Binding-site contacts:
Ligand atom C5 contacts residue ILE75 of chain 1.B at 4.4 Å (hydrophobic).
Ligand atom O2 contacts residue ASP59 of chain 1.B at 2.7 Å (salt-bridge).
Ligand atom C1 contacts residue ASP59 of chain 1.B at 4.2 Å.
Ligand atom C4 contacts residue ASP59 of chain 1.B at 3.3 Å.
Ligand atom C3 contacts residue ILE75 of chain 1.B at 3.3 Å (hydrophobic).
Ligand atom C6 contacts residue VAL35 of chain 1.B at 3.8 Å (hydrophobic).
Ligand atom C7 contacts residue VAL35 of chain 1.B at 3.9 Å (hydrophobic).
Ligand atom O2 contacts residue LYS77 of chain 1.B at 3.5 Å (salt-bridge).
Ligand atom C4 contacts residue VAL76 of chain 1.B at 4.4 Å (hydrophobic).
Ligand atom N2 contacts residue LYS77 of chain 1.B at 4.0 Å.
Ligand atom C7 contacts residue TYR32 of chain 1.B at 3.9 Å (hydrophobic).
Ligand atom C7 contacts residue ILE75 of chain 1.B at 3.9 Å (hydrophobic).
Ligand atom C5 contacts residue VAL35 of chain 1.B at 4.0 Å (hydrophobic).
Ligand atom BR1 contacts residue PHE180 of chain 1.B at 4.0 Å.
Ligand atom C6 contacts residue TYR32 of chain 1.B at 4.5 Å (hydrophobic).
Ligand atom BR1 contacts residue TYR32 of chain 1.B at 3.6 Å.
Ligand atom O1 contacts residue ILE75 of chain 1.B at 4.3 Å.
Ligand atom C3 contacts residue CYS61 of chain 1.B at 3.2 Å (hydrophobic).
Ligand atom C1 contacts residue CYS61 of chain 1.B at 3.8 Å (hydrophobic).
Ligand atom O2 contacts residue ALA60 of chain 1.B at 3.4 Å (h-bond).
Ligand atom C4 contacts residue LYS77 of chain 1.B at 4.2 Å.
Ligand atom N1 contacts residue ASP59 of chain 1.B at 4.2 Å.
Ligand atom C5 contacts residue ASP59 of chain 1.B at 4.0 Å.
Ligand atom BR1 contacts residue VAL35 of chain 1.B at 4.5 Å.
Ligand atom BR1 contacts residue TYR179 of chain 1.B at 3.7 Å.
Ligand atom C6 contacts residue ILE75 of chain 1.B at 4.0 Å (hydrophobic).
Ligand atom N1 contacts residue CYS61 of chain 1.B at 3.8 Å.
Ligand atom BR1 contacts residue ILE75 of chain 1.B at 4.4 Å.
Ligand atom C4 contacts residue ILE75 of chain 1.B at 3.6 Å (hydrophobic).
Ligand atom C4 contacts residue ALA60 of chain 1.B at 4.4 Å (hydrophobic).
Ligand atom O1 contacts residue CYS61 of chain 1.B at 3.1 Å (h-bond).
Ligand atom O2 contacts residue CYS61 of chain 1.B at 3.8 Å.
Ligand atom O2 contacts residue ILE75 of chain 1.B at 2.9 Å (h-bond).
Ligand atom N1 contacts residue ILE75 of chain 1.B at 4.1 Å.
Ligand atom C5 contacts residue LYS77 of chain 1.B at 3.6 Å.
Ligand atom C2 contacts residue CYS61 of chain 1.B at 3.4 Å (hydrophobic).
Ligand atom N2 contacts residue ASP59 of chain 1.B at 2.8 Å (salt-bridge).
Ligand atom O2 contacts residue VAL76 of chain 1.B at 3.7 Å.
Ligand atom C4 contacts residue CYS61 of chain 1.B at 4.2 Å (hydrophobic).
Ligand atom C3 contacts residue ASP59 of chain 1.B at 4.2 Å.

Sequence of chain 1.B:
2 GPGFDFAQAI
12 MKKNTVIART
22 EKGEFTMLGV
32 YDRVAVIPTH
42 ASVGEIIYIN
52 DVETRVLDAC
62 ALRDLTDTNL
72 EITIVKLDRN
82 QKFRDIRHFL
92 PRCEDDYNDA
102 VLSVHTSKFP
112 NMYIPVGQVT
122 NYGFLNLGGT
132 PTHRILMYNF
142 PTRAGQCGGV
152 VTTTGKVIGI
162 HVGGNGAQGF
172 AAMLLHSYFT

This small molecule binds to this protein.
Small molecule (SMILES): CC(=O)NCC(=O)NCC#CBr